Binding-site contacts:
Ligand atom C7 contacts residue ASN282 of chain 1.A at 3.3 Å.
Ligand atom C8 contacts residue ASN282 of chain 1.A at 4.4 Å.
Ligand atom C1 contacts residue ASN282 of chain 1.A at 1.4 Å.
Ligand atom C3 contacts residue ASN282 of chain 1.A at 3.8 Å.
Ligand atom C5 contacts residue ASN282 of chain 1.A at 3.7 Å.
Ligand atom O7 contacts residue ASN282 of chain 1.A at 3.4 Å (h-bond).
Ligand atom N2 contacts residue ASN282 of chain 1.A at 2.8 Å (h-bond).
Ligand atom C2 contacts residue ASN282 of chain 1.A at 2.5 Å.
Ligand atom O5 contacts residue ASN282 of chain 1.A at 2.5 Å (h-bond).
Ligand atom C4 contacts residue ASN282 of chain 1.A at 4.3 Å.
Ligand atom C6 contacts residue LYS558 of chain 1.B at 4.2 Å.

Sequence of chain 1.B:
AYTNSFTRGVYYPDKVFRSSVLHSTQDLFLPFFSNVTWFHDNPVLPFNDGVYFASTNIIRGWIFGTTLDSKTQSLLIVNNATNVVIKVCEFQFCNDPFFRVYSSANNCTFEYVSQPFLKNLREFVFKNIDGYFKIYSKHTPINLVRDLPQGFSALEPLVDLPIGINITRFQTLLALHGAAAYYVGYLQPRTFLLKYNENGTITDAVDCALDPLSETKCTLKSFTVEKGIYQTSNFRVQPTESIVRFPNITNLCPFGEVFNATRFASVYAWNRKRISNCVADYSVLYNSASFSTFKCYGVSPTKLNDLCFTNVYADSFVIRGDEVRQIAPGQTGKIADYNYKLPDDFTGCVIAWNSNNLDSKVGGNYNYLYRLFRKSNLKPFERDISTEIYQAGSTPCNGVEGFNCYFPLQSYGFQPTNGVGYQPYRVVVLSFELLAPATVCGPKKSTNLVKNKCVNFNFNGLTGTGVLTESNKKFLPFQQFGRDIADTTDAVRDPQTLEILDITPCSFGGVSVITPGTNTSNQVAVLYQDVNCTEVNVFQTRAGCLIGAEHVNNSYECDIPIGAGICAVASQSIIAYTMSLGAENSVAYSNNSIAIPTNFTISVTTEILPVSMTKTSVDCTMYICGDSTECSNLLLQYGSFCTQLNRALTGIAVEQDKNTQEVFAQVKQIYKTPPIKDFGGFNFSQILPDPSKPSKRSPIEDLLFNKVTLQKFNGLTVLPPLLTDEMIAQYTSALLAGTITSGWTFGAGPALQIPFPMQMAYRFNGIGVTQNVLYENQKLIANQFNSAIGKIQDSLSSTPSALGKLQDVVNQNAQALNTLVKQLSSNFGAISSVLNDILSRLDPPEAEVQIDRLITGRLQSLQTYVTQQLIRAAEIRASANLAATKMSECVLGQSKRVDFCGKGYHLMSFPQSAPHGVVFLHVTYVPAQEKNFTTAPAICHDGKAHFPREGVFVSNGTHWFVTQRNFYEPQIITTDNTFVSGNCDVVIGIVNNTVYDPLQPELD

The small molecule below binds the protein below.
Small molecule (SMILES): CC(=O)N[C@@H]1[C@@H](O)[C@H](O)[C@@H](CO)O[C@H]1O

Sequence of chain 1.A:
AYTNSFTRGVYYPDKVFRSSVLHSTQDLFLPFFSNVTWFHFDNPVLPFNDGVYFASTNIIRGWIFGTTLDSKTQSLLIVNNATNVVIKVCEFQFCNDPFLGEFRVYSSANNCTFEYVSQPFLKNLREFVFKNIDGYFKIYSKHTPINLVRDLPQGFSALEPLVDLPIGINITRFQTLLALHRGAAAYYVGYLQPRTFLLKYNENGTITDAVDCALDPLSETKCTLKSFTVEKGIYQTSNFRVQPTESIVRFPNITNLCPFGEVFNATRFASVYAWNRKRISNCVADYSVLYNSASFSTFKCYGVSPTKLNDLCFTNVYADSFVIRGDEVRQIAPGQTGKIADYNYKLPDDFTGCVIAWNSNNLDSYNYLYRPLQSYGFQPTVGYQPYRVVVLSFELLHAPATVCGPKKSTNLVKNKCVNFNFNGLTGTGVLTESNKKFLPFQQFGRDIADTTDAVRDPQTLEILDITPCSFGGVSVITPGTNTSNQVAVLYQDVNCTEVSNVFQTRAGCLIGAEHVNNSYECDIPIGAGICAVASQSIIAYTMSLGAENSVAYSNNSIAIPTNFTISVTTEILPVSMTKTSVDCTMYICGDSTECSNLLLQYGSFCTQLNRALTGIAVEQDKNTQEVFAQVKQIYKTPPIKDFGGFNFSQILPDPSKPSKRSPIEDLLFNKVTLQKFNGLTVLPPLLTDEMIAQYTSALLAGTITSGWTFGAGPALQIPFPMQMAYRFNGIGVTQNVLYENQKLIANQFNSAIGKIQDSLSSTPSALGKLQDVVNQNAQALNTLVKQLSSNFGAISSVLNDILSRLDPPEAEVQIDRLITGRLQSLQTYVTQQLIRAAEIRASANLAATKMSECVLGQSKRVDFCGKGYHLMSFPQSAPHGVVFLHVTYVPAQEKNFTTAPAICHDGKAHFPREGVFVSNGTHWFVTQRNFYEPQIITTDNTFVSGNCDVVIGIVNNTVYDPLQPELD